Binding-site contacts:
Ligand atom CG contacts residue TYR376 of chain 1.A at 3.8 Å (hydrophobic).
Ligand atom OE2 contacts residue TYR342 of chain 1.A at 4.1 Å.
Ligand atom OE1 contacts residue TYR376 of chain 1.A at 3.7 Å.
Ligand atom CD contacts residue TYR376 of chain 1.A at 4.4 Å (hydrophobic).
Ligand atom CG contacts residue TYR342 of chain 1.A at 4.1 Å (hydrophobic).
Ligand atom CD contacts residue TYR342 of chain 1.A at 3.7 Å (hydrophobic).
Ligand atom OE2 contacts residue ARG345 of chain 1.A at 3.5 Å.
Ligand atom OXT contacts residue ARG345 of chain 1.A at 3.9 Å.
Ligand atom OE1 contacts residue TYR342 of chain 1.A at 3.4 Å.
Ligand atom CD contacts residue ARG345 of chain 1.A at 4.3 Å.
Ligand atom CB contacts residue TYR376 of chain 1.A at 4.4 Å (hydrophobic).
Ligand atom CA contacts residue TYR376 of chain 1.A at 4.0 Å (hydrophobic).
Ligand atom C contacts residue TYR376 of chain 1.A at 4.0 Å (hydrophobic).
Ligand atom O contacts residue TYR376 of chain 1.A at 4.0 Å.

This protein binds this small molecule.
Small molecule (SMILES): N[C@@H](CCC(=O)O)C(=O)O

Sequence of chain 1.A:
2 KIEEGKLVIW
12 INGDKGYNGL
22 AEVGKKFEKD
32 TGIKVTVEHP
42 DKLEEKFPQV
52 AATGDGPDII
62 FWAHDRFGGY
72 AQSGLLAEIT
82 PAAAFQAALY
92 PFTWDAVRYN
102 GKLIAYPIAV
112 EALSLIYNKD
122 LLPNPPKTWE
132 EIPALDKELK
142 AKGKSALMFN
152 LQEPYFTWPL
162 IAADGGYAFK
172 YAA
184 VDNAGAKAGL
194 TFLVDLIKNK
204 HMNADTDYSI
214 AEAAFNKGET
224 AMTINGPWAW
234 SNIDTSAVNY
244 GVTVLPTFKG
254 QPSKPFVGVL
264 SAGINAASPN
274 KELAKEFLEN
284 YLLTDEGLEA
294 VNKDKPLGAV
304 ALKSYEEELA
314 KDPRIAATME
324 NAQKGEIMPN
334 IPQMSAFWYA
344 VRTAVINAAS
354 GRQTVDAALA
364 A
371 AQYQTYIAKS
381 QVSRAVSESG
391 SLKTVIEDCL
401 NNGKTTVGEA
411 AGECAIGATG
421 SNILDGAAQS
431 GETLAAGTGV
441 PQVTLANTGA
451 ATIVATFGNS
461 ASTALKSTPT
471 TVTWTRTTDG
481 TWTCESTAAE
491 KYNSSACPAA